Sequence of chain 1.B:
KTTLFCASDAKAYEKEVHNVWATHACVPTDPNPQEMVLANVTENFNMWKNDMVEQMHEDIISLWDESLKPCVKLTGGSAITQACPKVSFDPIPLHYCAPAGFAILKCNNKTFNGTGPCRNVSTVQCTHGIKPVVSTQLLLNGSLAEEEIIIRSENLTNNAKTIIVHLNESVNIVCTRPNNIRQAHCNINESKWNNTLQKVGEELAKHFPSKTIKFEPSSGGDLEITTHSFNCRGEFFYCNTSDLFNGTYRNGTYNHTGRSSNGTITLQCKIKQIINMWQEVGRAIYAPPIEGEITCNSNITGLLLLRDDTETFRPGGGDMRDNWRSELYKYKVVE

A protein and the small-molecule ligand that binds it are described below.
Small molecule (SMILES): CC(=O)N[C@@H]1[C@@H](O)[C@H](O)[C@@H](CO)O[C@H]1O

Sequence of chain 1.A:
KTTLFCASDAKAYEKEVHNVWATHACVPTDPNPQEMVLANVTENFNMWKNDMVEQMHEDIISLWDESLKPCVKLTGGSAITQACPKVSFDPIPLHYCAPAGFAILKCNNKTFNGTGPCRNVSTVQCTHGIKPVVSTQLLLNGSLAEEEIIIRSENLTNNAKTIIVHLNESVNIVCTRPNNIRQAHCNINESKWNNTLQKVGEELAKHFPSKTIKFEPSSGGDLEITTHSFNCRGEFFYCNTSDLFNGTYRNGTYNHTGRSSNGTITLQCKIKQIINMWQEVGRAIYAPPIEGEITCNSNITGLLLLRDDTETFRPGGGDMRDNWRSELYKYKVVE

Binding-site contacts:
Ligand atom C5 contacts residue GLU148 of chain 1.A at 3.9 Å.
Ligand atom C2 contacts residue ASN168 of chain 1.A at 3.5 Å.
Ligand atom O3 contacts residue ASN172 of chain 1.B at 3.9 Å.
Ligand atom C5 contacts residue LYS207 of chain 1.A at 3.9 Å.
Ligand atom C8 contacts residue ASN305 of chain 1.B at 3.8 Å.
Ligand atom O7 contacts residue ASN168 of chain 1.A at 3.8 Å.
Ligand atom C6 contacts residue GLU148 of chain 1.A at 3.4 Å.
Ligand atom O6 contacts residue GLU148 of chain 1.A at 2.2 Å (salt-bridge).
Ligand atom N2 contacts residue ASN168 of chain 1.A at 3.3 Å (h-bond).
Ligand atom C2 contacts residue GLU147 of chain 1.A at 4.0 Å.
Ligand atom O5 contacts residue LYS207 of chain 1.A at 4.0 Å.
Ligand atom O6 contacts residue GLU210 of chain 1.A at 4.1 Å.
Ligand atom C7 contacts residue ASN305 of chain 1.B at 4.5 Å.
Ligand atom O6 contacts residue LYS207 of chain 1.A at 3.1 Å.
Ligand atom O5 contacts residue GLU148 of chain 1.A at 2.6 Å (salt-bridge).
Ligand atom N2 contacts residue GLU147 of chain 1.A at 4.3 Å.
Ligand atom C1 contacts residue GLU148 of chain 1.A at 3.2 Å.
Ligand atom C8 contacts residue ASN168 of chain 1.A at 3.2 Å.
Ligand atom C8 contacts residue GLU147 of chain 1.A at 3.1 Å.
Ligand atom C7 contacts residue GLU147 of chain 1.A at 3.9 Å.
Ligand atom C2 contacts residue GLU148 of chain 1.A at 4.2 Å.
Ligand atom C1 contacts residue ASN168 of chain 1.A at 3.6 Å.
Ligand atom C6 contacts residue LYS207 of chain 1.A at 3.8 Å.
Ligand atom C7 contacts residue ASN168 of chain 1.A at 3.2 Å.